This small molecule binds to this protein.
Small molecule (SMILES): CC(=O)N[C@@H]1[C@@H](O)[C@H](O)[C@@H](CO)O[C@H]1O

Sequence of chain 1.B:
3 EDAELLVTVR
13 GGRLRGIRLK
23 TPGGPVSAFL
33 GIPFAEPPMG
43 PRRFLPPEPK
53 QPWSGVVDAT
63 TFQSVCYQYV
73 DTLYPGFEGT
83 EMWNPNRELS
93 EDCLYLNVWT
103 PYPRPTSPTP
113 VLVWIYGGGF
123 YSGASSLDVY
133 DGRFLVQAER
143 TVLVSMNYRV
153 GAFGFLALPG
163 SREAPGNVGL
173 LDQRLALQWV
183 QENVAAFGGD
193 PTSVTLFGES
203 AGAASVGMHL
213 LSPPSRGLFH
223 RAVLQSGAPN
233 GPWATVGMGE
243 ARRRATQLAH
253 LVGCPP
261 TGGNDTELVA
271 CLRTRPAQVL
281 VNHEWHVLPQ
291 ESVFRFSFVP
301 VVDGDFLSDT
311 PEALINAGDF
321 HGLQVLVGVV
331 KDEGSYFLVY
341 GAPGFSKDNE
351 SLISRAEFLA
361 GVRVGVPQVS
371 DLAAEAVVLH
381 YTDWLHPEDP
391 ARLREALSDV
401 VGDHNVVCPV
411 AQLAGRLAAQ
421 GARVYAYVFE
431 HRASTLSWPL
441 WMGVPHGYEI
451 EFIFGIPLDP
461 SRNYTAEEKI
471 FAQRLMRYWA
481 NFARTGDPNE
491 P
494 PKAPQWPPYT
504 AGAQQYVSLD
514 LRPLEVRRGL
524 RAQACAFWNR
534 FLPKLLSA

Binding-site contacts:
Ligand atom C1 contacts residue THR266 of chain 1.B at 4.3 Å.
Ligand atom N2 contacts residue ASN264 of chain 1.B at 2.5 Å (h-bond).
Ligand atom C7 contacts residue ASN264 of chain 1.B at 3.1 Å.
Ligand atom C5 contacts residue ASN264 of chain 1.B at 3.9 Å.
Ligand atom C3 contacts residue ASN264 of chain 1.B at 3.8 Å.
Ligand atom C2 contacts residue ASN264 of chain 1.B at 2.4 Å.
Ligand atom C4 contacts residue ASN264 of chain 1.B at 4.4 Å.
Ligand atom C1 contacts residue ASN264 of chain 1.B at 1.5 Å.
Ligand atom O7 contacts residue ASN264 of chain 1.B at 3.3 Å (h-bond).
Ligand atom C1 contacts residue GLU267 of chain 1.B at 3.8 Å.
Ligand atom C5 contacts residue THR266 of chain 1.B at 4.2 Å.
Ligand atom O5 contacts residue GLU267 of chain 1.B at 3.3 Å (salt-bridge).
Ligand atom O5 contacts residue ASN264 of chain 1.B at 2.8 Å (h-bond).
Ligand atom C8 contacts residue ASN264 of chain 1.B at 4.3 Å.